Sequence of chain 1.L:
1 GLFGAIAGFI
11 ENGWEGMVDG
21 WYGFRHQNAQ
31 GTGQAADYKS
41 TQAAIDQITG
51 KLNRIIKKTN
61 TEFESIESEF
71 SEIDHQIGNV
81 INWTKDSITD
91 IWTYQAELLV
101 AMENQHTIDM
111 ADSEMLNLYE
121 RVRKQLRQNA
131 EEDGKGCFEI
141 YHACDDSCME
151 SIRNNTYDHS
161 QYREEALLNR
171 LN

Sequence of chain 1.I:
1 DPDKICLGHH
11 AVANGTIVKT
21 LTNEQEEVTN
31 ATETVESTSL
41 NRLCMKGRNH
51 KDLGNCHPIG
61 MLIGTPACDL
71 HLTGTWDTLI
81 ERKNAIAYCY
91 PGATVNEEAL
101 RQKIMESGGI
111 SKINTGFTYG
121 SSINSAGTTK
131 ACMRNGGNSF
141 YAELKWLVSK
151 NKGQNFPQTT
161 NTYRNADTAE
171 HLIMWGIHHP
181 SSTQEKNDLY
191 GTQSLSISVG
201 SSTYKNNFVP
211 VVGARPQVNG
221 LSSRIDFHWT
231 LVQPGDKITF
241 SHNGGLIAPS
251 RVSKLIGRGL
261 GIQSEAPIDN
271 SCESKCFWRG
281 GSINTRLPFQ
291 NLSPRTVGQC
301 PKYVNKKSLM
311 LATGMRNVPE

The small molecule below binds the protein below.
Small molecule (SMILES): CC(=O)N[C@@H]1[C@@H](O)[C@H](O)[C@@H](CO)O[C@H]1O

Binding-site contacts:
Ligand atom C2 contacts residue ASN82 of chain 1.L at 2.5 Å.
Ligand atom C5 contacts residue ASN82 of chain 1.L at 3.7 Å.
Ligand atom O7 contacts residue GLU64 of chain 1.J at 4.4 Å.
Ligand atom C8 contacts residue HIS75 of chain 1.L at 3.9 Å.
Ligand atom C8 contacts residue ASN79 of chain 1.L at 3.3 Å.
Ligand atom O7 contacts residue ASN79 of chain 1.L at 3.1 Å (h-bond).
Ligand atom C7 contacts residue ASN79 of chain 1.L at 3.5 Å.
Ligand atom C7 contacts residue CA1 of chain 1.U at 3.4 Å.
Ligand atom O7 contacts residue ASN82 of chain 1.L at 3.7 Å.
Ligand atom O5 contacts residue ASN82 of chain 1.L at 2.4 Å (h-bond).
Ligand atom C3 contacts residue ASN82 of chain 1.L at 3.8 Å.
Ligand atom C1 contacts residue ASN82 of chain 1.L at 1.4 Å.
Ligand atom O7 contacts residue CA1 of chain 1.U at 2.3 Å.
Ligand atom C8 contacts residue CA1 of chain 1.U at 4.1 Å.
Ligand atom O7 contacts residue GLU106 of chain 1.I at 3.6 Å.
Ligand atom C7 contacts residue GLU106 of chain 1.I at 4.3 Å.
Ligand atom N2 contacts residue ASN82 of chain 1.L at 3.0 Å (h-bond).
Ligand atom C8 contacts residue GLY78 of chain 1.L at 4.4 Å.
Ligand atom C7 contacts residue ASN82 of chain 1.L at 3.5 Å.
Ligand atom C4 contacts residue ASN82 of chain 1.L at 4.2 Å.
Ligand atom C8 contacts residue GLU106 of chain 1.I at 4.4 Å.

Sequence of chain 1.J:
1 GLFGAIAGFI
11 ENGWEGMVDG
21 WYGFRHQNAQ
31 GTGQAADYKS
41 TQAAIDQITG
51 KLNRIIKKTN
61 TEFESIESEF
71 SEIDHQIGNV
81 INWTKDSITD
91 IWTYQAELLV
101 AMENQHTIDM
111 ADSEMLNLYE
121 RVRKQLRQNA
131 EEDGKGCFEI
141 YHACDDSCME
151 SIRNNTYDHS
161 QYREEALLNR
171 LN